Sequence of chain 1.A:
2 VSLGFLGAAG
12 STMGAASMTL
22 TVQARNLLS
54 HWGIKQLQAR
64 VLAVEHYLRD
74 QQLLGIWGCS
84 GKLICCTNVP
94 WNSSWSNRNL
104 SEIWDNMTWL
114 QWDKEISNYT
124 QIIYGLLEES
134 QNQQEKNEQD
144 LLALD

Sequence of chain 1.B:
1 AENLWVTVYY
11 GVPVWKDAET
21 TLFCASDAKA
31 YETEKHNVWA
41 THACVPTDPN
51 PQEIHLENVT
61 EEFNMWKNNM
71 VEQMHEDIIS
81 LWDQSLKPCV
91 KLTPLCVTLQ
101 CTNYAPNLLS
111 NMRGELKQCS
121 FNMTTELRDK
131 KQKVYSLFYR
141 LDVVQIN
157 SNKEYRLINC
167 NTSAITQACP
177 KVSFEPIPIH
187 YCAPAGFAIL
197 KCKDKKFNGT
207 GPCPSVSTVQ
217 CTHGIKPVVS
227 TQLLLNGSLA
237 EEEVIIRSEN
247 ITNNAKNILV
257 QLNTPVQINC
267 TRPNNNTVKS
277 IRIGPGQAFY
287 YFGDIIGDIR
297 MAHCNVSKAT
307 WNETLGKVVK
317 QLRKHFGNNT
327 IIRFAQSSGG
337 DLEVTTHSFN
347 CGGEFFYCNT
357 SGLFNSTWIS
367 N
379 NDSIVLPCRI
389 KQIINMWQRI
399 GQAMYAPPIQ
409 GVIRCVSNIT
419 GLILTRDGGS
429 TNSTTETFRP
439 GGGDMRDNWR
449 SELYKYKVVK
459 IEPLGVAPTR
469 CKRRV

Binding-site contacts:
Ligand atom N2 contacts residue ASN58 of chain 1.B at 3.0 Å (h-bond).
Ligand atom C7 contacts residue GLU57 of chain 1.B at 3.7 Å.
Ligand atom C5 contacts residue ASN58 of chain 1.B at 3.7 Å.
Ligand atom C3 contacts residue ASN58 of chain 1.B at 3.8 Å.
Ligand atom O7 contacts residue GLU57 of chain 1.B at 2.9 Å (salt-bridge).
Ligand atom O7 contacts residue SER12 of chain 1.A at 3.8 Å.
Ligand atom C7 contacts residue SER12 of chain 1.A at 4.3 Å.
Ligand atom C1 contacts residue ASN58 of chain 1.B at 1.4 Å.
Ligand atom C8 contacts residue GLU57 of chain 1.B at 4.2 Å.
Ligand atom N2 contacts residue SER12 of chain 1.A at 3.9 Å.
Ligand atom C2 contacts residue ASN58 of chain 1.B at 2.5 Å.
Ligand atom O5 contacts residue ASN58 of chain 1.B at 2.3 Å (h-bond).
Ligand atom C8 contacts residue ASN58 of chain 1.B at 4.2 Å.
Ligand atom C4 contacts residue ASN58 of chain 1.B at 4.2 Å.
Ligand atom C7 contacts residue ASN58 of chain 1.B at 3.8 Å.

A small-molecule ligand and the protein it binds are described below.
Small molecule (SMILES): CC(=O)N[C@@H]1[C@@H](O)[C@H](O)[C@@H](CO)O[C@H]1O